A protein and the small-molecule ligand that binds it are described below.
Small molecule (SMILES): C=CC1=C(C)C2=[O+]c3c(C=C)c(C)c4n3[Fe]35<-N6=C(C=C(C)C6=C4)C=c4c(CCC(=O)O)c(C)c(n43)=CC1=N->52

Binding-site contacts:
Ligand atom C2D contacts residue GLY139 of chain 1.B at 3.6 Å.
Ligand atom CMB contacts residue GLN38 of chain 1.B at 3.2 Å.
Ligand atom CMC contacts residue PHE214 of chain 1.B at 3.8 Å (hydrophobic).
Ligand atom CGD contacts residue LYS18 of chain 1.B at 3.5 Å.
Ligand atom CBB contacts residue GLN38 of chain 1.B at 3.1 Å.
Ligand atom C4C contacts residue HIS25 of chain 1.B at 3.6 Å.
Ligand atom CBB contacts residue GLU29 of chain 1.B at 3.8 Å.
Ligand atom O2D contacts residue ARG183 of chain 1.B at 2.7 Å (salt-bridge).
Ligand atom CAC contacts residue PHE207 of chain 1.B at 3.5 Å (hydrophobic).
Ligand atom O1D contacts residue TYR134 of chain 1.B at 2.7 Å (h-bond).
Ligand atom O2D contacts residue LYS18 of chain 1.B at 3.2 Å (salt-bridge).
Ligand atom C2B contacts residue GLN38 of chain 1.B at 3.9 Å.
Ligand atom CBC contacts residue ARG136 of chain 1.B at 3.4 Å.
Ligand atom NB contacts residue HIS25 of chain 1.B at 3.3 Å.
Ligand atom CHD contacts residue GLY139 of chain 1.B at 3.6 Å.
Ligand atom CBC contacts residue ASN210 of chain 1.B at 3.5 Å.
Ligand atom NC contacts residue HIS25 of chain 1.B at 2.9 Å (h-bond).
Ligand atom CGD contacts residue ARG183 of chain 1.B at 3.8 Å.
Ligand atom C1D contacts residue HIS25 of chain 1.B at 3.5 Å.
Ligand atom C1C contacts residue HIS25 of chain 1.B at 3.7 Å.
Ligand atom CHD contacts residue PHE207 of chain 1.B at 3.5 Å (hydrophobic).
Ligand atom CBD contacts residue TYR134 of chain 1.B at 3.8 Å (hydrophobic).
Ligand atom C4D contacts residue HIS25 of chain 1.B at 3.8 Å.
Ligand atom C1A contacts residue SER142 of chain 1.B at 3.8 Å.
Ligand atom CHD contacts residue HIS25 of chain 1.B at 3.7 Å.
Ligand atom CMD contacts residue TYR134 of chain 1.B at 3.7 Å (hydrophobic).
Ligand atom ND contacts residue GLY139 of chain 1.B at 3.9 Å.
Ligand atom CGD contacts residue TYR134 of chain 1.B at 3.6 Å (hydrophobic).
Ligand atom C4C contacts residue PHE207 of chain 1.B at 3.7 Å (hydrophobic).
Ligand atom C3C contacts residue PHE207 of chain 1.B at 3.6 Å (hydrophobic).
Ligand atom C4B contacts residue HIS25 of chain 1.B at 3.9 Å.
Ligand atom NA contacts residue HIS25 of chain 1.B at 3.4 Å (h-bond).
Ligand atom ND contacts residue HIS25 of chain 1.B at 2.9 Å (h-bond).
Ligand atom C1D contacts residue GLY139 of chain 1.B at 3.4 Å.
Ligand atom FE contacts residue HIS25 of chain 1.B at 2.1 Å.
Ligand atom CHA contacts residue SER142 of chain 1.B at 3.7 Å.
Ligand atom CMC contacts residue ALA28 of chain 1.B at 3.8 Å (hydrophobic).
Ligand atom CMD contacts residue THR135 of chain 1.B at 3.6 Å.
Ligand atom CBD contacts residue LYS18 of chain 1.B at 3.7 Å.
Ligand atom CAB contacts residue GLN38 of chain 1.B at 3.4 Å.

Sequence of chain 1.B:
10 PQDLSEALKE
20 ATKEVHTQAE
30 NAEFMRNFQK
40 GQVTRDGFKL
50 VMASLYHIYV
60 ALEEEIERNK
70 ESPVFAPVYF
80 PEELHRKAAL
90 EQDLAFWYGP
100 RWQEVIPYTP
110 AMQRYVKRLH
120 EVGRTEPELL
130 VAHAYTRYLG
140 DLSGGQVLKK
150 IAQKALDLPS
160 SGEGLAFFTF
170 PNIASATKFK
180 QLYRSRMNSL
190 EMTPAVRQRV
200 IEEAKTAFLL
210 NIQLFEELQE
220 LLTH